The protein below binds the small molecule below.
Small molecule (SMILES): CC(=O)N[C@@H]1[C@@H](O)[C@H](O)[C@@H](CO)O[C@H]1O

Binding-site contacts:
Ligand atom C2 contacts residue ASN28 of chain 2.A at 2.5 Å.
Ligand atom C5 contacts residue ASN28 of chain 2.A at 3.6 Å.
Ligand atom O5 contacts residue ASN28 of chain 2.A at 2.3 Å (h-bond).
Ligand atom N2 contacts residue ASN28 of chain 2.A at 3.0 Å (h-bond).
Ligand atom C8 contacts residue VAL27 of chain 2.A at 4.0 Å (hydrophobic).
Ligand atom O7 contacts residue ASN28 of chain 2.A at 3.8 Å.
Ligand atom C1 contacts residue ASN28 of chain 2.A at 1.4 Å.
Ligand atom C4 contacts residue ASN28 of chain 2.A at 4.2 Å.
Ligand atom C3 contacts residue ASN28 of chain 2.A at 3.8 Å.
Ligand atom C7 contacts residue ASN28 of chain 2.A at 3.5 Å.
Ligand atom C7 contacts residue VAL27 of chain 2.A at 4.4 Å (hydrophobic).

Sequence of chain 2.A:
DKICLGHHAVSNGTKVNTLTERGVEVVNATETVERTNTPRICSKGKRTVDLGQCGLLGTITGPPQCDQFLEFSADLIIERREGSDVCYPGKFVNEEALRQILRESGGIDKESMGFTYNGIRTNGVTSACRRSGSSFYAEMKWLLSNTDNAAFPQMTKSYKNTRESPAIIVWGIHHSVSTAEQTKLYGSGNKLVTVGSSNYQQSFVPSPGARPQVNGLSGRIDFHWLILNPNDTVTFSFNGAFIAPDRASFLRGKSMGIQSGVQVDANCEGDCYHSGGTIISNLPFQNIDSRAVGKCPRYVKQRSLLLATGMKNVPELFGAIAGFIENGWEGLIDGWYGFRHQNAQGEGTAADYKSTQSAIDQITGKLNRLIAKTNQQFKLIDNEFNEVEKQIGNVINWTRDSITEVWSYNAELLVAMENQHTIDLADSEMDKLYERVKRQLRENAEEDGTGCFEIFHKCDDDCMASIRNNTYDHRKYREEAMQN